Binding-site contacts:
Ligand atom O7 contacts residue SER251 of chain 1.J at 2.9 Å (h-bond).
Ligand atom N2 contacts residue SER251 of chain 1.J at 4.0 Å.
Ligand atom O5 contacts residue ASN252 of chain 1.J at 2.3 Å (h-bond).
Ligand atom C7 contacts residue ASP211 of chain 1.J at 4.4 Å.
Ligand atom C8 contacts residue SER251 of chain 1.J at 4.0 Å.
Ligand atom C5 contacts residue PHE208 of chain 1.J at 4.3 Å (hydrophobic).
Ligand atom C4 contacts residue ASN252 of chain 1.J at 4.3 Å.
Ligand atom C3 contacts residue ASN252 of chain 1.J at 3.9 Å.
Ligand atom O6 contacts residue SER207 of chain 1.J at 4.2 Å.
Ligand atom C5 contacts residue ASN252 of chain 1.J at 3.6 Å.
Ligand atom C7 contacts residue ASN252 of chain 1.J at 4.1 Å.
Ligand atom C1 contacts residue ASN252 of chain 1.J at 1.4 Å.
Ligand atom O5 contacts residue PHE208 of chain 1.J at 3.7 Å.
Ligand atom C6 contacts residue PHE208 of chain 1.J at 3.6 Å (hydrophobic).
Ligand atom O6 contacts residue ASP211 of chain 1.J at 4.0 Å.
Ligand atom C7 contacts residue SER251 of chain 1.J at 3.5 Å.
Ligand atom N2 contacts residue ASN252 of chain 1.J at 3.0 Å (h-bond).
Ligand atom C8 contacts residue ASP211 of chain 1.J at 3.5 Å.
Ligand atom C2 contacts residue ASN252 of chain 1.J at 2.6 Å.
Ligand atom O6 contacts residue PHE208 of chain 1.J at 3.3 Å.
Ligand atom C6 contacts residue SER248 of chain 1.J at 4.3 Å.

This protein binds this small molecule.
Small molecule (SMILES): CC(=O)N[C@H]1[C@H](O[C@H]2[C@H](O)[C@@H](NC(C)=O)CO[C@@H]2CO)O[C@H](CO)[C@@H](O)[C@@H]1O

Sequence of chain 1.J:
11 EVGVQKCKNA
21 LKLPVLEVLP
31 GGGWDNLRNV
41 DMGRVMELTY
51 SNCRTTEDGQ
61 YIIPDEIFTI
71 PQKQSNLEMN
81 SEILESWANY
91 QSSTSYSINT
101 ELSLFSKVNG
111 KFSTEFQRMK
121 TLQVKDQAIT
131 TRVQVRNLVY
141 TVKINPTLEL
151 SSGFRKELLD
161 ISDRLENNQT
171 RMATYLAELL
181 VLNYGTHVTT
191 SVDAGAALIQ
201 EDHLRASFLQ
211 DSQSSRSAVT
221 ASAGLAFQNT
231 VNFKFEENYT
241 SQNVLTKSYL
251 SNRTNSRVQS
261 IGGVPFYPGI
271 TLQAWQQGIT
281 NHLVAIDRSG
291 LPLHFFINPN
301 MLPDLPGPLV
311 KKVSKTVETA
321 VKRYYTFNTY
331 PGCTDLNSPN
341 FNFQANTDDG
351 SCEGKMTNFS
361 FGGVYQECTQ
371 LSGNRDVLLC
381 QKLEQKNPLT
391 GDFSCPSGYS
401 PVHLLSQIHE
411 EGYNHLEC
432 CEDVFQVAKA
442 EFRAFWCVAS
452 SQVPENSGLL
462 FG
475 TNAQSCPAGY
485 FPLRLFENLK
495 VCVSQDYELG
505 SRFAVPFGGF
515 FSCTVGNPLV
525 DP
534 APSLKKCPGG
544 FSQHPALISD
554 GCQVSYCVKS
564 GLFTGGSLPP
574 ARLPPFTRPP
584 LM